The protein below binds the small molecule below.
Small molecule (SMILES): CC(=O)N[C@@H]1[C@@H](O)[C@H](O)[C@@H](CO)O[C@H]1O

Binding-site contacts:
Ligand atom C3 contacts residue GLU169 of chain 1.A at 4.2 Å.
Ligand atom N2 contacts residue ASN38 of chain 1.A at 3.2 Å (h-bond).
Ligand atom C7 contacts residue ASN38 of chain 1.A at 3.2 Å.
Ligand atom O5 contacts residue ASN38 of chain 1.A at 2.2 Å (h-bond).
Ligand atom C8 contacts residue ASN38 of chain 1.A at 3.7 Å.
Ligand atom C1 contacts residue GLU169 of chain 1.A at 3.9 Å.
Ligand atom C8 contacts residue ILE167 of chain 1.A at 4.0 Å (hydrophobic).
Ligand atom C2 contacts residue ASN38 of chain 1.A at 2.7 Å.
Ligand atom C2 contacts residue GLU169 of chain 1.A at 4.0 Å.
Ligand atom C5 contacts residue ASN38 of chain 1.A at 3.6 Å.
Ligand atom N2 contacts residue GLU169 of chain 1.A at 3.4 Å (salt-bridge).
Ligand atom C4 contacts residue ASN38 of chain 1.A at 4.3 Å.
Ligand atom O7 contacts residue ASN38 of chain 1.A at 3.6 Å (h-bond).
Ligand atom C7 contacts residue GLU169 of chain 1.A at 4.3 Å.
Ligand atom C3 contacts residue ASN38 of chain 1.A at 3.9 Å.
Ligand atom C1 contacts residue ASN38 of chain 1.A at 1.4 Å.
Ligand atom C8 contacts residue GLU169 of chain 1.A at 4.4 Å.

Sequence of chain 1.A:
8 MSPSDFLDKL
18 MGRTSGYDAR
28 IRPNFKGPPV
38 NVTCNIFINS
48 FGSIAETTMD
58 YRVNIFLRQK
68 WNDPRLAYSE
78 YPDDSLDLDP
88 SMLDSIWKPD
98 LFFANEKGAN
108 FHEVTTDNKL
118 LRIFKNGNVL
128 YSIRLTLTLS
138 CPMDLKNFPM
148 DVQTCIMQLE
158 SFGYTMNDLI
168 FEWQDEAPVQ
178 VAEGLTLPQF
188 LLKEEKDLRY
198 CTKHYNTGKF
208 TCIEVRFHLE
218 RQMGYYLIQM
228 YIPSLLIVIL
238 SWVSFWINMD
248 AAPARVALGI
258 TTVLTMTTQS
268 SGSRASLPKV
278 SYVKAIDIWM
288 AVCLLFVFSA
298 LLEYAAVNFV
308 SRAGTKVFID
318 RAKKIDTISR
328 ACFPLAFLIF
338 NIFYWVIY